Binding-site contacts:
Ligand atom OAE contacts residue GLN28 of chain 1.A at 3.5 Å (h-bond).
Ligand atom NAC contacts residue GLN28 of chain 1.A at 4.3 Å.
Ligand atom CAB contacts residue GLN28 of chain 1.A at 3.6 Å.

The small molecule below binds the protein below.
Small molecule (SMILES): C[N+](C)(C)[O-]

Sequence of chain 1.A:
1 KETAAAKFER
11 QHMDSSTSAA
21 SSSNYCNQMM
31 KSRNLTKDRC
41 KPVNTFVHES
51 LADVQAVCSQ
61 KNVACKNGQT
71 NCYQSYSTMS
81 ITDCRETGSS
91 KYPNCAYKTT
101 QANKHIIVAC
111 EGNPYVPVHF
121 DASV